Binding-site contacts:
Ligand atom OB contacts residue SER436 of chain 1.D at 3.9 Å.
Ligand atom OA contacts residue LEU495 of chain 1.D at 4.1 Å.
Ligand atom CZ contacts residue LEU571 of chain 1.D at 3.9 Å (hydrophobic).
Ligand atom NH1 contacts residue LEU571 of chain 1.D at 4.2 Å.
Ligand atom CB contacts residue TYR499 of chain 1.D at 4.3 Å (hydrophobic).
Ligand atom C contacts residue HIS415 of chain 1.D at 3.9 Å.
Ligand atom CG contacts residue TYR499 of chain 1.D at 4.2 Å (hydrophobic).
Ligand atom CZ contacts residue ILE573 of chain 1.D at 4.1 Å (hydrophobic).
Ligand atom CD contacts residue TYR499 of chain 1.D at 4.0 Å (hydrophobic).
Ligand atom OB contacts residue ARG414 of chain 1.D at 3.4 Å (salt-bridge).
Ligand atom NH2 contacts residue ILE573 of chain 1.D at 3.4 Å.
Ligand atom NH1 contacts residue ASP301 of chain 1.D at 3.1 Å (salt-bridge).
Ligand atom CG contacts residue TYR271 of chain 1.D at 3.4 Å (hydrophobic).
Ligand atom CD contacts residue ASP301 of chain 1.D at 3.7 Å.
Ligand atom CB contacts residue TYR271 of chain 1.D at 3.6 Å (hydrophobic).
Ligand atom NE contacts residue ASP301 of chain 1.D at 2.8 Å (salt-bridge).
Ligand atom OB contacts residue ILE410 of chain 1.D at 3.6 Å.
Ligand atom C contacts residue TYR271 of chain 1.D at 4.1 Å (hydrophobic).
Ligand atom OA contacts residue ARG414 of chain 1.D at 4.1 Å.
Ligand atom CA contacts residue TYR271 of chain 1.D at 4.4 Å (hydrophobic).
Ligand atom CA contacts residue GLN121 of chain 1.C at 3.7 Å.
Ligand atom CD contacts residue ARG36 of chain 1.C at 4.3 Å.
Ligand atom OB contacts residue HIS415 of chain 1.D at 4.3 Å.
Ligand atom CB contacts residue ARG36 of chain 1.C at 4.0 Å.
Ligand atom OB contacts residue LEU495 of chain 1.D at 4.0 Å.
Ligand atom OA contacts residue HIS415 of chain 1.D at 2.8 Å (h-bond).
Ligand atom NH1 contacts residue ARG303 of chain 1.D at 3.5 Å (salt-bridge).
Ligand atom C contacts residue LEU495 of chain 1.D at 4.2 Å (hydrophobic).
Ligand atom NH2 contacts residue LEU571 of chain 1.D at 2.9 Å (h-bond).
Ligand atom CA contacts residue SER436 of chain 1.D at 4.5 Å.
Ligand atom CB contacts residue HIS120 of chain 1.C at 4.5 Å.
Ligand atom CB contacts residue GLN121 of chain 1.C at 4.0 Å.
Ligand atom C contacts residue ARG414 of chain 1.D at 3.8 Å.
Ligand atom CD contacts residue TYR271 of chain 1.D at 4.1 Å (hydrophobic).
Ligand atom CZ contacts residue ASP301 of chain 1.D at 3.7 Å.
Ligand atom OA contacts residue TYR271 of chain 1.D at 3.2 Å (h-bond).
Ligand atom CA contacts residue HIS120 of chain 1.C at 3.5 Å.
Ligand atom CZ contacts residue ARG303 of chain 1.D at 4.2 Å.
Ligand atom NH1 contacts residue MET306 of chain 1.D at 3.6 Å.
Ligand atom CG contacts residue ASP301 of chain 1.D at 3.6 Å.

Sequence of chain 1.C:
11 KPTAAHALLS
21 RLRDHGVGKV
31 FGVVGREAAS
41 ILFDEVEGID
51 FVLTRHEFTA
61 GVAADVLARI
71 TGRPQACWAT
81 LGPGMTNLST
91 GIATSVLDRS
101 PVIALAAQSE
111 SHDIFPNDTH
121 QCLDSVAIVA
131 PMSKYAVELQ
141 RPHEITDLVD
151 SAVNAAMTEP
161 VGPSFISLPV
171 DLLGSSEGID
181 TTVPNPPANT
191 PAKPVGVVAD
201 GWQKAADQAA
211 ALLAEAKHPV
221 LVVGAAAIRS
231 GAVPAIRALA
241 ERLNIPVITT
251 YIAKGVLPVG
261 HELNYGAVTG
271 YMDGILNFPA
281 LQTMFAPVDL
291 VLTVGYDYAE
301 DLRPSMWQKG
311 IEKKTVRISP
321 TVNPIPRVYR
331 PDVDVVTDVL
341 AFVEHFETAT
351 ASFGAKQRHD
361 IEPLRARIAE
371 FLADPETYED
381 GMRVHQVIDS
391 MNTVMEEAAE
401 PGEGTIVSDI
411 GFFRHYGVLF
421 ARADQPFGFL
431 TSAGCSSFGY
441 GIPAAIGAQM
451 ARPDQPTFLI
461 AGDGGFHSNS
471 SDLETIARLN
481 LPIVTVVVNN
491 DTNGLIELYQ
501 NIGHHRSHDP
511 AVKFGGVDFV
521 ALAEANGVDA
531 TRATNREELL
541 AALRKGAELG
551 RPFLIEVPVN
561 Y

The small molecule below binds the protein below.
Small molecule (SMILES): [H]/N=C(/N)NCCCCC(=O)O

Sequence of chain 1.D:
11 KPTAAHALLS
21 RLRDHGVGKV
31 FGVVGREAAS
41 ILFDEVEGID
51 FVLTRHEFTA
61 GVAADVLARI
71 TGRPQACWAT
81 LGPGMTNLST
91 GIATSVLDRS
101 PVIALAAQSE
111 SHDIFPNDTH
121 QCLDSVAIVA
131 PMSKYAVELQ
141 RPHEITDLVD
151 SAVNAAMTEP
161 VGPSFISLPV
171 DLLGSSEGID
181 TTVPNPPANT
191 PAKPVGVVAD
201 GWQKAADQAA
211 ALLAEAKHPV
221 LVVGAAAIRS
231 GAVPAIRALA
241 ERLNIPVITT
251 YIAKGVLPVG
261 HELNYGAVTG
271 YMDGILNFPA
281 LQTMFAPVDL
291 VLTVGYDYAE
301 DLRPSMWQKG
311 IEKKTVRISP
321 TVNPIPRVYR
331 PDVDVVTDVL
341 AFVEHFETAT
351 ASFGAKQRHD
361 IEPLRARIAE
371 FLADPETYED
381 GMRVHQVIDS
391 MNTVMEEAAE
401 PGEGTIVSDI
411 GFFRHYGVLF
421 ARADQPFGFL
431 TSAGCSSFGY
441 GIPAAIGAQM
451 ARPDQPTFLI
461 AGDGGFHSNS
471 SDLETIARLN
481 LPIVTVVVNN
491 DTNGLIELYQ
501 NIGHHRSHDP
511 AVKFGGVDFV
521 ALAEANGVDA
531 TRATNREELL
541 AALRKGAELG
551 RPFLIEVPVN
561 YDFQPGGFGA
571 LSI